Binding-site contacts:
Ligand atom O6 contacts residue GLY119 of chain 1.C at 3.8 Å.
Ligand atom C6 contacts residue ASN239 of chain 1.C at 4.0 Å.
Ligand atom N7 contacts residue ASN239 of chain 1.C at 2.9 Å (h-bond).
Ligand atom N7 contacts residue THR238 of chain 1.C at 3.0 Å (h-bond).
Ligand atom N2 contacts residue GLU197 of chain 1.C at 2.4 Å (salt-bridge).
Ligand atom N7 contacts residue ALA118 of chain 1.C at 3.6 Å.
Ligand atom C2 contacts residue GLY214 of chain 1.C at 4.0 Å.
Ligand atom N3 contacts residue MET215 of chain 1.C at 4.0 Å.
Ligand atom N1 contacts residue GLU197 of chain 1.C at 2.9 Å (salt-bridge).
Ligand atom N3 contacts residue PHE196 of chain 1.C at 4.1 Å.
Ligand atom C8 contacts residue THR238 of chain 1.C at 3.0 Å.
Ligand atom N3 contacts residue VAL213 of chain 1.C at 4.2 Å.
Ligand atom N7 contacts residue GLY119 of chain 1.C at 3.8 Å.
Ligand atom C2 contacts residue GLU197 of chain 1.C at 3.4 Å.
Ligand atom C8 contacts residue ALA117 of chain 1.C at 4.0 Å (hydrophobic).
Ligand atom C4 contacts residue ALA117 of chain 1.C at 4.3 Å (hydrophobic).
Ligand atom C8 contacts residue ASN239 of chain 1.C at 3.8 Å.
Ligand atom N2 contacts residue GLY214 of chain 1.C at 3.8 Å.
Ligand atom C2 contacts residue MET215 of chain 1.C at 3.8 Å (hydrophobic).
Ligand atom C2 contacts residue VAL213 of chain 1.C at 4.0 Å (hydrophobic).
Ligand atom C4 contacts residue PHE196 of chain 1.C at 3.9 Å (hydrophobic).
Ligand atom C6 contacts residue GLU197 of chain 1.C at 3.9 Å.
Ligand atom O6 contacts residue ASN239 of chain 1.C at 3.0 Å (h-bond).
Ligand atom C6 contacts residue PHE196 of chain 1.C at 3.9 Å (hydrophobic).
Ligand atom O6 contacts residue PHE196 of chain 1.C at 4.3 Å.
Ligand atom C5 contacts residue ASN239 of chain 1.C at 3.9 Å.
Ligand atom N1 contacts residue VAL213 of chain 1.C at 4.1 Å.
Ligand atom N9 contacts residue ALA117 of chain 1.C at 3.5 Å (h-bond).
Ligand atom N9 contacts residue ALA118 of chain 1.C at 3.9 Å.
Ligand atom C5 contacts residue ALA118 of chain 1.C at 4.0 Å (hydrophobic).
Ligand atom C2 contacts residue PHE196 of chain 1.C at 4.0 Å (hydrophobic).
Ligand atom C8 contacts residue ALA118 of chain 1.C at 3.8 Å (hydrophobic).
Ligand atom O6 contacts residue GLU197 of chain 1.C at 3.9 Å.
Ligand atom N3 contacts residue GLY214 of chain 1.C at 3.9 Å.
Ligand atom C6 contacts residue GLY119 of chain 1.C at 3.9 Å.
Ligand atom N1 contacts residue PHE196 of chain 1.C at 3.7 Å.
Ligand atom C5 contacts residue GLY119 of chain 1.C at 3.7 Å.
Ligand atom C5 contacts residue PHE196 of chain 1.C at 3.8 Å (hydrophobic).
Ligand atom C4 contacts residue ALA118 of chain 1.C at 4.1 Å (hydrophobic).
Ligand atom N2 contacts residue MET215 of chain 1.C at 3.4 Å.

This protein binds this small molecule.
Small molecule (SMILES): Nc1nc2[nH]cnc2c(=O)[nH]1

Sequence of chain 1.C:
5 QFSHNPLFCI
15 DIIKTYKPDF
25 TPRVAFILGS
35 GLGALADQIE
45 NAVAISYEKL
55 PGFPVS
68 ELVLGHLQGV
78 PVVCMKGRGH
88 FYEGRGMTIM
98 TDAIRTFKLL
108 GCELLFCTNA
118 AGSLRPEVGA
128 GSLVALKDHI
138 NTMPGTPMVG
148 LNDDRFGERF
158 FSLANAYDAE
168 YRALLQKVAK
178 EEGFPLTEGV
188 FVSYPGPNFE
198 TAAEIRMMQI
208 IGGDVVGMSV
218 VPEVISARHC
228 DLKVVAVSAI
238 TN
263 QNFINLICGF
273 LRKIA